Binding-site contacts:
Ligand atom C8 contacts residue HIS655 of chain 1.G at 3.2 Å.
Ligand atom C8 contacts residue ASN657 of chain 1.G at 3.7 Å.
Ligand atom C5 contacts residue ASN657 of chain 1.G at 3.8 Å.
Ligand atom C1 contacts residue ASN657 of chain 1.G at 1.5 Å.
Ligand atom C7 contacts residue VAL656 of chain 1.G at 4.4 Å (hydrophobic).
Ligand atom C3 contacts residue ASN657 of chain 1.G at 3.9 Å.
Ligand atom N2 contacts residue ASN657 of chain 1.G at 3.0 Å (h-bond).
Ligand atom O7 contacts residue ASN657 of chain 1.G at 3.4 Å (h-bond).
Ligand atom C8 contacts residue VAL656 of chain 1.G at 3.7 Å (hydrophobic).
Ligand atom O5 contacts residue ASN657 of chain 1.G at 2.4 Å (h-bond).
Ligand atom C4 contacts residue ASN657 of chain 1.G at 4.3 Å.
Ligand atom C2 contacts residue ASN657 of chain 1.G at 2.5 Å.
Ligand atom C7 contacts residue ASN657 of chain 1.G at 3.4 Å.

A small-molecule ligand and the protein it binds are described below.
Small molecule (SMILES): CC(=O)N[C@@H]1[C@@H](O)[C@H](O)[C@@H](CO)O[C@H]1O

Sequence of chain 1.G:
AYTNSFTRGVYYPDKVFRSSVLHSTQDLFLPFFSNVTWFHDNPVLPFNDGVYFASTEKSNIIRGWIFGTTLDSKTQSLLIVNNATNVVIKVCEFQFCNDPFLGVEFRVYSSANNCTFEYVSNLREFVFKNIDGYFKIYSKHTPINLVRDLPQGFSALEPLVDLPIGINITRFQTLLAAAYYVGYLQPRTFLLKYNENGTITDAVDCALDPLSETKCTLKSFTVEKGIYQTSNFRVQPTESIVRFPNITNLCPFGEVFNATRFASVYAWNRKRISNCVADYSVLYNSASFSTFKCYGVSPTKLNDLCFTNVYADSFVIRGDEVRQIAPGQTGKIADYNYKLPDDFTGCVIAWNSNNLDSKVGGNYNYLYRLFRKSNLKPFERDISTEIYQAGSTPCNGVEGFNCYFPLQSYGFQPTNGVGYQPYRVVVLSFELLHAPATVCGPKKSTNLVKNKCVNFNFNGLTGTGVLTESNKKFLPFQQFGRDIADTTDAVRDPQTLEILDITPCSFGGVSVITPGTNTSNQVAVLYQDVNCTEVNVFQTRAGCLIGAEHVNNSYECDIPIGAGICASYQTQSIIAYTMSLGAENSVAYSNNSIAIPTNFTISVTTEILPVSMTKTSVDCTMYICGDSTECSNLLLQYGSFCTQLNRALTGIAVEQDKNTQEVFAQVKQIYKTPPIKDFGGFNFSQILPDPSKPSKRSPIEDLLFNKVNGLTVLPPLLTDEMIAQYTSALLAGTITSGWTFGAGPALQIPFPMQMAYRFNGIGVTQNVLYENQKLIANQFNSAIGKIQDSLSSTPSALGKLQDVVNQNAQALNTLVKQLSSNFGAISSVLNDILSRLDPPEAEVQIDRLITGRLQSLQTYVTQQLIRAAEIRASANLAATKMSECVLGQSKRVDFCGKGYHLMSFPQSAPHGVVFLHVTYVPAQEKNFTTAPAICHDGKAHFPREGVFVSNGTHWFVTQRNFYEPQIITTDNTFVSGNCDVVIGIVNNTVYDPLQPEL